A small-molecule ligand and the protein it binds are described below.
Small molecule (SMILES): CC(=O)N[C@@H]1[C@@H](O)[C@H](O)[C@@H](CO)O[C@H]1O

Binding-site contacts:
Ligand atom O6 contacts residue THR33 of chain 1.E at 4.4 Å.
Ligand atom C1 contacts residue ASN31 of chain 1.E at 1.5 Å.
Ligand atom O5 contacts residue ASN31 of chain 1.E at 2.2 Å (h-bond).
Ligand atom C6 contacts residue ASN31 of chain 1.E at 4.0 Å.
Ligand atom O6 contacts residue ASN31 of chain 1.E at 4.3 Å.
Ligand atom C2 contacts residue ASN31 of chain 1.E at 2.5 Å.
Ligand atom O4 contacts residue ASN31 of chain 1.E at 3.5 Å (h-bond).
Ligand atom C4 contacts residue ASN31 of chain 1.E at 2.9 Å.
Ligand atom O3 contacts residue ASN31 of chain 1.E at 3.8 Å.
Ligand atom C3 contacts residue ASN31 of chain 1.E at 2.5 Å.
Ligand atom N2 contacts residue ASN31 of chain 1.E at 3.4 Å (h-bond).
Ligand atom C5 contacts residue ASN31 of chain 1.E at 2.5 Å.

Sequence of chain 1.E:
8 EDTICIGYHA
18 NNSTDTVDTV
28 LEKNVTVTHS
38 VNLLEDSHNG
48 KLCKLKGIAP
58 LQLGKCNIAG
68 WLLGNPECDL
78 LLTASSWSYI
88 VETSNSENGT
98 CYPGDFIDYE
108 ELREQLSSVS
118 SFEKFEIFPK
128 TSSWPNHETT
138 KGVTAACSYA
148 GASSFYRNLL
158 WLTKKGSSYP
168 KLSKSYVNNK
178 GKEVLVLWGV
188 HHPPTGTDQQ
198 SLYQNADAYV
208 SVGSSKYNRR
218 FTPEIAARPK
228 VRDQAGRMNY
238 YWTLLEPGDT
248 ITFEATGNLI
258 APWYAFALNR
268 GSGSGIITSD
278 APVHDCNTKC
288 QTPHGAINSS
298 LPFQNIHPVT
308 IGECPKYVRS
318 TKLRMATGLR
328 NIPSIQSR